Sequence of chain 1.Z:
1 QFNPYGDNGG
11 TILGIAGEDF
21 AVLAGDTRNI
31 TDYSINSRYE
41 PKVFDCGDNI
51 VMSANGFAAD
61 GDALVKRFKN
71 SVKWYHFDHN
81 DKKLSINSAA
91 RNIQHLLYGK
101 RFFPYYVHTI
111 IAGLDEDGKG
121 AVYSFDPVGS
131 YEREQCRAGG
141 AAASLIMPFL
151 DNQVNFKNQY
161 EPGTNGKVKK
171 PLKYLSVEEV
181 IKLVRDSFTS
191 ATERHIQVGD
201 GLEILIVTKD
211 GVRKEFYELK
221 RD

The small molecule below binds the protein below.
Small molecule (SMILES): COC[C@H](NC(=O)[C@H](CC(C)C)NC(=O)c1cnc(C)s1)C(=O)N[C@H](CCS(C)(=O)=O)Cc1ccc(CN)cc1

Binding-site contacts:
Ligand atom C15 contacts residue GLY47 of chain 1.Y at 3.8 Å.
Ligand atom C21 contacts residue GLN53 of chain 1.Y at 3.7 Å.
Ligand atom C26 contacts residue THR1 of chain 1.Y at 2.5 Å.
Ligand atom N22 contacts residue ALA49 of chain 1.Y at 3.8 Å.
Ligand atom O31 contacts residue ALA20 of chain 1.Y at 3.5 Å.
Ligand atom C20 contacts residue ALA49 of chain 1.Y at 3.6 Å (hydrophobic).
Ligand atom O30 contacts residue SER131 of chain 1.Y at 2.8 Å (h-bond).
Ligand atom C12 contacts residue GLY47 of chain 1.Y at 3.6 Å.
Ligand atom C23 contacts residue VAL31 of chain 1.Y at 3.3 Å (hydrophobic).
Ligand atom C43 contacts residue ALA27 of chain 1.Y at 3.3 Å (hydrophobic).
Ligand atom C26 contacts residue GLY47 of chain 1.Y at 3.6 Å.
Ligand atom C21 contacts residue VAL31 of chain 1.Y at 3.3 Å (hydrophobic).
Ligand atom N22 contacts residue VAL31 of chain 1.Y at 3.4 Å.
Ligand atom N22 contacts residue SER130 of chain 1.Z at 3.4 Å (h-bond).
Ligand atom C20 contacts residue VAL31 of chain 1.Y at 3.4 Å (hydrophobic).
Ligand atom C4 contacts residue PRO127 of chain 1.Z at 3.7 Å (hydrophobic).
Ligand atom C16 contacts residue THR1 of chain 1.Y at 2.9 Å.
Ligand atom C13 contacts residue GLY47 of chain 1.Y at 3.8 Å.
Ligand atom N11 contacts residue THR21 of chain 1.Y at 3.0 Å (h-bond).
Ligand atom C12 contacts residue THR21 of chain 1.Y at 3.8 Å.
Ligand atom O29 contacts residue SER131 of chain 1.Y at 3.4 Å (h-bond).
Ligand atom C24 contacts residue ALA49 of chain 1.Y at 3.7 Å (hydrophobic).
Ligand atom N8 contacts residue ASP126 of chain 1.Z at 3.4 Å (salt-bridge).
Ligand atom O31 contacts residue THR21 of chain 1.Y at 2.9 Å (h-bond).
Ligand atom C9 contacts residue THR21 of chain 1.Y at 3.7 Å.
Ligand atom C25 contacts residue THR1 of chain 1.Y at 1.4 Å.
Ligand atom C32 contacts residue THR21 of chain 1.Y at 3.7 Å.
Ligand atom N14 contacts residue GLY47 of chain 1.Y at 2.9 Å (h-bond).
Ligand atom C17 contacts residue LYS33 of chain 1.Y at 3.8 Å.
Ligand atom C18 contacts residue MET45 of chain 1.Y at 3.6 Å (hydrophobic).
Ligand atom N22 contacts residue GLU132 of chain 1.Z at 3.3 Å (salt-bridge).
Ligand atom N14 contacts residue THR1 of chain 1.Y at 3.7 Å.
Ligand atom C23 contacts residue ALA49 of chain 1.Y at 3.3 Å (hydrophobic).
Ligand atom S27 contacts residue THR1 of chain 1.Y at 3.5 Å (h-bond).
Ligand atom N22 contacts residue GLN53 of chain 1.Y at 3.2 Å (h-bond).
Ligand atom O39 contacts residue ALA49 of chain 1.Y at 3.2 Å (h-bond).
Ligand atom C15 contacts residue THR1 of chain 1.Y at 2.4 Å.
Ligand atom O30 contacts residue THR1 of chain 1.Y at 3.1 Å (h-bond).
Ligand atom C19 contacts residue MET45 of chain 1.Y at 3.7 Å (hydrophobic).
Ligand atom C16 contacts residue GLY47 of chain 1.Y at 3.7 Å.

Sequence of chain 1.Y:
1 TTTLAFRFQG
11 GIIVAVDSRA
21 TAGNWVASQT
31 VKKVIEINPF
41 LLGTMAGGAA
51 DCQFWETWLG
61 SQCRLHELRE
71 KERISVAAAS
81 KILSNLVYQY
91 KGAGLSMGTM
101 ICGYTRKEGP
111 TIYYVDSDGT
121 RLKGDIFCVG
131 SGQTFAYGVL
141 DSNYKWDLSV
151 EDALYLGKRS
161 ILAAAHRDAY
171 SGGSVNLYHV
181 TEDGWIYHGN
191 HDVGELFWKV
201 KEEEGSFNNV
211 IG